Sequence of chain 1.A:
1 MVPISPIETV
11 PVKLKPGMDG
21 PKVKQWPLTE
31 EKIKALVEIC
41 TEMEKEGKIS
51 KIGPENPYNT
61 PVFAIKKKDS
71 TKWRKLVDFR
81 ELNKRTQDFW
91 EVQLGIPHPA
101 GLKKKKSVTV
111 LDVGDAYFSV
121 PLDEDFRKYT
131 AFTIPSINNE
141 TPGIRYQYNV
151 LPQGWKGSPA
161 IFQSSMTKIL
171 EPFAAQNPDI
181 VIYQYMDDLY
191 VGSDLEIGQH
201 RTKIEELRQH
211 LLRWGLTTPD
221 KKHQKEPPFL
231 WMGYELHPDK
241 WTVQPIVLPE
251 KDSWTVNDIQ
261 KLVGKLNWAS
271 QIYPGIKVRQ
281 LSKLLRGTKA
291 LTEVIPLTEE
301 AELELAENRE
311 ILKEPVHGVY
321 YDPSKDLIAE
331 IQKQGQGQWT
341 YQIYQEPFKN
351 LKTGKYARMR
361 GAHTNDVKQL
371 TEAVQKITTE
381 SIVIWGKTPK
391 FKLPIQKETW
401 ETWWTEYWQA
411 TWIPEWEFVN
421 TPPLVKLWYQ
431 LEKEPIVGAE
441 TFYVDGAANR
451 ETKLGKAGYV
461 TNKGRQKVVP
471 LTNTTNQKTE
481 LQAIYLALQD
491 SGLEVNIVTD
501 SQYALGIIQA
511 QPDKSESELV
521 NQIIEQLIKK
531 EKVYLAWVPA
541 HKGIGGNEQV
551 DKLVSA

The protein below binds the small molecule below.
Small molecule (SMILES): N#Cc1c(N)cccc1F

Binding-site contacts:
Ligand atom C03 contacts residue ALA174 of chain 1.A at 3.7 Å (hydrophobic).
Ligand atom N01 contacts residue ALA174 of chain 1.A at 4.3 Å.
Ligand atom C06 contacts residue THR167 of chain 1.A at 3.8 Å.
Ligand atom C06 contacts residue LEU170 of chain 1.A at 4.0 Å (hydrophobic).
Ligand atom C09 contacts residue ILE182 of chain 1.A at 3.4 Å (hydrophobic).
Ligand atom F07 contacts residue THR167 of chain 1.A at 2.7 Å.
Ligand atom C06 contacts residue GLU171 of chain 1.A at 4.5 Å.
Ligand atom N10 contacts residue LEU170 of chain 1.A at 3.7 Å.
Ligand atom N01 contacts residue ILE182 of chain 1.A at 2.9 Å (h-bond).
Ligand atom C06 contacts residue PRO140 of chain 1.B at 4.3 Å (hydrophobic).
Ligand atom C04 contacts residue ALA174 of chain 1.A at 4.3 Å (hydrophobic).
Ligand atom C05 contacts residue PRO140 of chain 1.B at 4.5 Å (hydrophobic).
Ligand atom C03 contacts residue THR139 of chain 1.B at 4.0 Å.
Ligand atom C04 contacts residue GLU171 of chain 1.A at 3.8 Å.
Ligand atom C05 contacts residue GLU171 of chain 1.A at 3.6 Å.
Ligand atom C08 contacts residue LEU170 of chain 1.A at 4.3 Å (hydrophobic).
Ligand atom C02 contacts residue ILE182 of chain 1.A at 4.0 Å (hydrophobic).
Ligand atom N10 contacts residue ILE182 of chain 1.A at 3.2 Å (h-bond).
Ligand atom C05 contacts residue THR167 of chain 1.A at 3.5 Å.
Ligand atom C05 contacts residue LEU170 of chain 1.A at 4.5 Å (hydrophobic).
Ligand atom C08 contacts residue ILE182 of chain 1.A at 4.2 Å (hydrophobic).
Ligand atom F07 contacts residue MET166 of chain 1.A at 4.2 Å.
Ligand atom C02 contacts residue THR139 of chain 1.B at 4.1 Å.
Ligand atom F07 contacts residue LEU170 of chain 1.A at 3.7 Å.
Ligand atom C02 contacts residue ALA174 of chain 1.A at 4.2 Å (hydrophobic).
Ligand atom N10 contacts residue TYR183 of chain 1.A at 3.8 Å.
Ligand atom C09 contacts residue LEU170 of chain 1.A at 3.9 Å (hydrophobic).
Ligand atom N10 contacts residue GLN184 of chain 1.A at 3.9 Å.
Ligand atom C08 contacts residue PRO140 of chain 1.B at 4.3 Å (hydrophobic).
Ligand atom N01 contacts residue THR139 of chain 1.B at 3.8 Å.

Sequence of chain 1.B:
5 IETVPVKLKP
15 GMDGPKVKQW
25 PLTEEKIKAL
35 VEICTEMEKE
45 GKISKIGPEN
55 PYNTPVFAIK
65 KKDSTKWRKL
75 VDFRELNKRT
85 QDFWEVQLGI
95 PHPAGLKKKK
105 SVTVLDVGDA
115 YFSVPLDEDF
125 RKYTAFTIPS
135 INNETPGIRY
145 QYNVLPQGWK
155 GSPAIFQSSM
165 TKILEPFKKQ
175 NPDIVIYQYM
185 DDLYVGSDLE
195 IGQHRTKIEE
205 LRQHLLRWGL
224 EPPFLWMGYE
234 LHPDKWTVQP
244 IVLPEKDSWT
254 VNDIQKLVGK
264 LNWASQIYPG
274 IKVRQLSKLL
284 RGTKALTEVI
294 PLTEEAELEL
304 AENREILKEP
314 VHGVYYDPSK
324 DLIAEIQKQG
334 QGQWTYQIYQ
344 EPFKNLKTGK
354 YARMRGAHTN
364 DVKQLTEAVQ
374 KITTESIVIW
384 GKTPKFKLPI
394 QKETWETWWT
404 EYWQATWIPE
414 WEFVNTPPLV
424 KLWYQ